Sequence of chain 2.C:
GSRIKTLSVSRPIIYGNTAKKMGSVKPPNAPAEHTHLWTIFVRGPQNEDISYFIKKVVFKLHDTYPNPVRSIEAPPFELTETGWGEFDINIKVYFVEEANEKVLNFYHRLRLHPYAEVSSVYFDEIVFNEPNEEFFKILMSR

Binding-site contacts:
Ligand atom O contacts residue HIS116 of chain 2.A at 3.4 Å.
Ligand atom OH contacts residue TYR68 of chain 2.A at 3.5 Å (h-bond).
Ligand atom CH3 contacts residue TRP87 of chain 2.A at 3.6 Å (hydrophobic).
Ligand atom CH contacts residue TRP87 of chain 2.A at 3.3 Å (hydrophobic).
Ligand atom CG contacts residue GLU89 of chain 2.A at 3.6 Å.
Ligand atom N contacts residue HIS116 of chain 2.A at 3.7 Å.
Ligand atom C contacts residue GLU89 of chain 2.A at 3.3 Å.
Ligand atom OH contacts residue GLY88 of chain 2.A at 3.2 Å (h-bond).
Ligand atom CB contacts residue HIS65 of chain 2.A at 3.7 Å.
Ligand atom N contacts residue ASP66 of chain 2.C at 3.3 Å (salt-bridge).
Ligand atom CA contacts residue TRP87 of chain 2.A at 3.6 Å (hydrophobic).
Ligand atom CE contacts residue THR67 of chain 2.A at 3.8 Å.
Ligand atom OH contacts residue GLY86 of chain 2.A at 2.9 Å.
Ligand atom CB contacts residue ASP66 of chain 2.C at 3.6 Å.
Ligand atom CD contacts residue THR67 of chain 2.A at 3.5 Å.
Ligand atom O contacts residue GLY88 of chain 2.A at 3.5 Å.
Ligand atom N contacts residue GLU89 of chain 2.A at 2.9 Å (salt-bridge).
Ligand atom CH contacts residue TYR68 of chain 2.A at 3.5 Å (hydrophobic).
Ligand atom N contacts residue SO41 of chain 2.I at 2.6 Å (h-bond).
Ligand atom O contacts residue ASP66 of chain 2.C at 3.6 Å.
Ligand atom CE contacts residue GLY88 of chain 2.A at 3.7 Å.
Ligand atom CH3 contacts residue HIS37 of chain 2.A at 3.4 Å.
Ligand atom CA contacts residue SO41 of chain 2.I at 3.6 Å.
Ligand atom CG contacts residue TRP87 of chain 2.A at 3.5 Å (hydrophobic).
Ligand atom CD contacts residue TRP87 of chain 2.A at 3.3 Å (hydrophobic).
Ligand atom CB contacts residue GLU89 of chain 2.A at 3.7 Å.
Ligand atom OH contacts residue TRP87 of chain 2.A at 2.3 Å (h-bond).
Ligand atom CA contacts residue GLU89 of chain 2.A at 2.8 Å.
Ligand atom NZ contacts residue THR67 of chain 2.A at 2.8 Å (h-bond).
Ligand atom NZ contacts residue TRP87 of chain 2.A at 3.6 Å (h-bond).
Ligand atom CD contacts residue PHE90 of chain 2.A at 3.7 Å (hydrophobic).
Ligand atom CE contacts residue PHE90 of chain 2.A at 3.8 Å (hydrophobic).
Ligand atom CD contacts residue HIS65 of chain 2.A at 3.6 Å.
Ligand atom CG contacts residue HIS39 of chain 2.A at 3.8 Å.
Ligand atom CH3 contacts residue TYR68 of chain 2.A at 3.5 Å (hydrophobic).
Ligand atom N contacts residue TRP87 of chain 2.A at 3.8 Å.
Ligand atom CE contacts residue TRP87 of chain 2.A at 3.7 Å (hydrophobic).
Ligand atom N contacts residue GLU89 of chain 2.A at 3.8 Å.
Ligand atom O contacts residue PRO117 of chain 2.A at 3.3 Å.
Ligand atom O contacts residue GLU89 of chain 2.A at 2.9 Å (salt-bridge).

A protein and the small-molecule ligand that binds it are described below.
Small molecule (SMILES): CC(=O)NCCCC[C@H](N)C(=O)N[C@@H](CO)C(=O)N[C@@H](C)C(=O)N1CCC[C@H]1C(=O)N[C@@H](C)C=O

Sequence of chain 2.A:
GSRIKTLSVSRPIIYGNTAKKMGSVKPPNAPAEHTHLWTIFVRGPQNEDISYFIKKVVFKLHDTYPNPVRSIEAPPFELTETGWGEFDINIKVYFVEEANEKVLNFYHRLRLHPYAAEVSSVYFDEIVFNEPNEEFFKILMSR